Binding-site contacts:
Ligand atom C15 contacts residue ALA155 of chain 1.B at 3.6 Å (hydrophobic).
Ligand atom N29 contacts residue TYR87 of chain 1.B at 3.4 Å (h-bond).
Ligand atom C08 contacts residue GLY91 of chain 1.B at 3.5 Å.
Ligand atom N26 contacts residue HIS86 of chain 1.B at 3.7 Å.
Ligand atom C31 contacts residue ASP95 of chain 1.B at 3.8 Å.
Ligand atom C02 contacts residue VAL16 of chain 1.B at 3.7 Å (hydrophobic).
Ligand atom C09 contacts residue VAL16 of chain 1.B at 3.8 Å (hydrophobic).
Ligand atom N29 contacts residue GLY91 of chain 1.B at 3.6 Å.
Ligand atom C21 contacts residue ASP156 of chain 1.B at 3.3 Å.
Ligand atom C07 contacts residue VAL16 of chain 1.B at 3.7 Å (hydrophobic).
Ligand atom C25 contacts residue HIS86 of chain 1.B at 3.1 Å.
Ligand atom N13 contacts residue VAL24 of chain 1.B at 3.7 Å.
Ligand atom C22 contacts residue LYS142 of chain 1.B at 3.6 Å.
Ligand atom C24 contacts residue ALA35 of chain 1.B at 3.6 Å (hydrophobic).
Ligand atom C12 contacts residue LEU145 of chain 1.B at 3.7 Å (hydrophobic).
Ligand atom C30 contacts residue TYR87 of chain 1.B at 3.8 Å (hydrophobic).
Ligand atom C06 contacts residue VAL16 of chain 1.B at 3.4 Å (hydrophobic).
Ligand atom C25 contacts residue LEU145 of chain 1.B at 3.8 Å (hydrophobic).
Ligand atom C25 contacts residue ALA35 of chain 1.B at 3.4 Å (hydrophobic).
Ligand atom N26 contacts residue HIS88 of chain 1.B at 3.2 Å (h-bond).
Ligand atom N29 contacts residue HIS88 of chain 1.B at 3.8 Å.
Ligand atom C28 contacts residue TYR87 of chain 1.B at 3.6 Å (hydrophobic).
Ligand atom C11 contacts residue LEU145 of chain 1.B at 3.5 Å (hydrophobic).
Ligand atom C30 contacts residue GLU89 of chain 1.B at 3.4 Å.
Ligand atom C07 contacts residue GLY91 of chain 1.B at 3.7 Å.
Ligand atom C19 contacts residue ASN143 of chain 1.B at 3.7 Å.
Ligand atom N27 contacts residue LEU145 of chain 1.B at 3.5 Å.
Ligand atom C36 contacts residue LEU99 of chain 1.B at 3.8 Å (hydrophobic).
Ligand atom O18 contacts residue ASP156 of chain 1.B at 3.5 Å.
Ligand atom N26 contacts residue TYR87 of chain 1.B at 3.8 Å.
Ligand atom C19 contacts residue LYS142 of chain 1.B at 3.4 Å.
Ligand atom N29 contacts residue GLU89 of chain 1.B at 3.8 Å.
Ligand atom C21 contacts residue ASN143 of chain 1.B at 3.5 Å.
Ligand atom C28 contacts residue HIS88 of chain 1.B at 3.0 Å.
Ligand atom C06 contacts residue ASP95 of chain 1.B at 3.6 Å.
Ligand atom C08 contacts residue VAL16 of chain 1.B at 3.6 Å (hydrophobic).
Ligand atom C20 contacts residue TYR21 of chain 1.B at 3.7 Å (hydrophobic).
Ligand atom C09 contacts residue GLY91 of chain 1.B at 3.8 Å.
Ligand atom O18 contacts residue LYS37 of chain 1.B at 2.9 Å (salt-bridge).
Ligand atom N26 contacts residue LEU145 of chain 1.B at 3.6 Å.

Sequence of chain 1.B:
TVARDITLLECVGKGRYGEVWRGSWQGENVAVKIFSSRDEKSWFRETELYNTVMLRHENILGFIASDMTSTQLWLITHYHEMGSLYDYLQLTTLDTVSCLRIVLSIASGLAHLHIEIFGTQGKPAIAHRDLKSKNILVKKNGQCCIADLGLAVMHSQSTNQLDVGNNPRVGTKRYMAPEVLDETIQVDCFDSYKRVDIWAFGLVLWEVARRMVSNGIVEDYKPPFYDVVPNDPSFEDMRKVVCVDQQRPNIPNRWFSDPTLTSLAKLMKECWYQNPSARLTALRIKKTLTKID

A small-molecule ligand and the protein it binds are described below.
Small molecule (SMILES): CCOC1(c2ccc(-c3cc4c(N5CCN(C(=O)C6CC6)CC5)ccnn4c3)nc2)CCN(C(C)C)CC1